The small molecule below binds the protein below.
Small molecule (SMILES): CC(C)[C@H](N)C(=O)N[C@H](C(=O)N1CCC[C@H]1C(=O)N[C@H](C(=O)N[C@@H](CO)C(=O)N[C@H](C(=O)N[C@@H](C)C(N)=O)[C@@H](C)O)C(C)C)[C@@H](C)O

Binding-site contacts:
Ligand atom O contacts residue LYS326 of chain 1.D at 3.7 Å.
Ligand atom CA contacts residue HIS250 of chain 1.D at 4.1 Å.
Ligand atom C contacts residue 12V1 of chain 1.L at 4.1 Å.
Ligand atom CA contacts residue 12V1 of chain 1.L at 3.8 Å.
Ligand atom OG1 contacts residue VAL587 of chain 1.D at 3.9 Å.
Ligand atom C contacts residue HIS190 of chain 1.D at 4.0 Å.
Ligand atom C contacts residue THR325 of chain 1.D at 4.1 Å.
Ligand atom CG2 contacts residue ALA588 of chain 1.D at 4.0 Å (hydrophobic).
Ligand atom CG2 contacts residue GLN531 of chain 1.D at 3.9 Å.
Ligand atom O contacts residue PRO251 of chain 1.D at 3.4 Å.
Ligand atom CB contacts residue 12V1 of chain 1.L at 3.8 Å.
Ligand atom OG1 contacts residue LYS326 of chain 1.D at 4.1 Å.
Ligand atom CG contacts residue ASN249 of chain 1.D at 3.3 Å.
Ligand atom OG contacts residue 12V1 of chain 1.L at 2.8 Å (h-bond).
Ligand atom C contacts residue TYR324 of chain 1.D at 3.8 Å (hydrophobic).
Ligand atom C contacts residue HIS250 of chain 1.D at 4.1 Å.
Ligand atom N contacts residue THR325 of chain 1.D at 3.6 Å.
Ligand atom O contacts residue THR325 of chain 1.D at 3.2 Å.
Ligand atom CB contacts residue 12V1 of chain 1.L at 4.0 Å.
Ligand atom CB contacts residue HIS191 of chain 1.D at 3.7 Å.
Ligand atom C contacts residue LYS326 of chain 1.D at 3.7 Å.
Ligand atom O contacts residue LYS326 of chain 1.D at 2.9 Å (salt-bridge).
Ligand atom CB contacts residue GLN531 of chain 1.D at 3.9 Å.
Ligand atom N contacts residue HIS190 of chain 1.D at 3.9 Å.
Ligand atom CA contacts residue TYR324 of chain 1.D at 4.1 Å (hydrophobic).
Ligand atom CG2 contacts residue VAL587 of chain 1.D at 3.9 Å (hydrophobic).
Ligand atom C contacts residue PRO251 of chain 1.D at 4.0 Å (hydrophobic).
Ligand atom CG1 contacts residue 12V1 of chain 1.L at 3.4 Å.
Ligand atom CB contacts residue 12V1 of chain 1.L at 3.5 Å.
Ligand atom N contacts residue 12V1 of chain 1.L at 3.1 Å (h-bond).
Ligand atom C contacts residue LYS326 of chain 1.D at 3.9 Å.
Ligand atom CA contacts residue 12V1 of chain 1.L at 4.0 Å.
Ligand atom CB contacts residue ASN249 of chain 1.D at 3.7 Å.
Ligand atom CB contacts residue HIS188 of chain 1.D at 3.9 Å.
Ligand atom N contacts residue TYR324 of chain 1.D at 2.8 Å (h-bond).
Ligand atom O contacts residue HIS250 of chain 1.D at 3.7 Å.
Ligand atom N contacts residue HIS188 of chain 1.D at 3.5 Å (h-bond).
Ligand atom O contacts residue 12V1 of chain 1.L at 3.8 Å.
Ligand atom CG1 contacts residue PHE560 of chain 1.D at 3.9 Å (hydrophobic).
Ligand atom N contacts residue LYS326 of chain 1.D at 3.7 Å.

Sequence of chain 1.D:
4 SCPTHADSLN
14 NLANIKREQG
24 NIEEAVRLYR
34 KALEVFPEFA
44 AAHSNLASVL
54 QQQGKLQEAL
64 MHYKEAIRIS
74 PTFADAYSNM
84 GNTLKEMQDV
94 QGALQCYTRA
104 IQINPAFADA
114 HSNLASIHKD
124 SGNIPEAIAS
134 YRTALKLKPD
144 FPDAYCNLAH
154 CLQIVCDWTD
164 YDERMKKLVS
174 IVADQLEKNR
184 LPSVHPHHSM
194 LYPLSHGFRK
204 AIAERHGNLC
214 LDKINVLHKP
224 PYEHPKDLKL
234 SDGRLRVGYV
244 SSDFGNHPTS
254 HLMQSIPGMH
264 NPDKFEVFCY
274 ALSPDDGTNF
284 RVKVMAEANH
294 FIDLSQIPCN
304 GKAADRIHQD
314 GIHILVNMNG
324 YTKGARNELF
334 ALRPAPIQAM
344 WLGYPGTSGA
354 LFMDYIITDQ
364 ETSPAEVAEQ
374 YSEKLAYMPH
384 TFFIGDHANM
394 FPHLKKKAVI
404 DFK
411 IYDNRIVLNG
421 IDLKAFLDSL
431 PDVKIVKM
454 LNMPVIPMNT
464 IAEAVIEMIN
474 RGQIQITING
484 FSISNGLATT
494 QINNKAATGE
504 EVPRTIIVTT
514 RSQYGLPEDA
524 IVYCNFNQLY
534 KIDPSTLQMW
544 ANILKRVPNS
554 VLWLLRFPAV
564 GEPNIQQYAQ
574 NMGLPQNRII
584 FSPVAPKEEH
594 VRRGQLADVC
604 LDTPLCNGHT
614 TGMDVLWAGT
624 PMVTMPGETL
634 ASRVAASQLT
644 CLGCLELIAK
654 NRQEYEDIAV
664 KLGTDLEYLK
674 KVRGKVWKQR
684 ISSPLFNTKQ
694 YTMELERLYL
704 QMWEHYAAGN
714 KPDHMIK